Binding-site contacts:
Ligand atom C18 contacts residue ASP36 of chain 2.A at 3.1 Å.
Ligand atom C12 contacts residue ASP216 of chain 2.A at 3.2 Å.
Ligand atom C15 contacts residue ASP216 of chain 2.A at 3.5 Å.
Ligand atom C10 contacts residue PHE243 of chain 4.A at 3.4 Å (hydrophobic).
Ligand atom C9 contacts residue THR219 of chain 2.A at 3.6 Å.
Ligand atom C6 contacts residue TYR194 of chain 2.A at 3.5 Å (hydrophobic).
Ligand atom C15 contacts residue ASP36 of chain 2.A at 3.3 Å.
Ligand atom C20 contacts residue ILE125 of chain 2.A at 3.5 Å (hydrophobic).
Ligand atom N1 contacts residue PRO297 of chain 1.A at 2.7 Å (h-bond).
Ligand atom C29 contacts residue PRO297 of chain 1.A at 3.4 Å (hydrophobic).
Ligand atom C27 contacts residue LEU133 of chain 2.A at 3.7 Å (hydrophobic).
Ligand atom N3 contacts residue GLY38 of chain 2.A at 3.2 Å (h-bond).
Ligand atom C22 contacts residue PHE113 of chain 2.A at 3.6 Å (hydrophobic).
Ligand atom O14 contacts residue ASP36 of chain 2.A at 2.6 Å (salt-bridge).
Ligand atom O2 contacts residue VAL80 of chain 2.A at 3.0 Å (h-bond).
Ligand atom O2 contacts residue TYR79 of chain 2.A at 3.1 Å.
Ligand atom C26 contacts residue GLY38 of chain 2.A at 3.3 Å.
Ligand atom C25 contacts residue VAL80 of chain 2.A at 3.6 Å (hydrophobic).
Ligand atom C3 contacts residue THR219 of chain 2.A at 3.5 Å.
Ligand atom O14 contacts residue ASP216 of chain 2.A at 2.5 Å (salt-bridge).
Ligand atom N1 contacts residue ASN78 of chain 2.A at 3.4 Å (h-bond).
Ligand atom C12 contacts residue GLY38 of chain 2.A at 3.5 Å.
Ligand atom C30 contacts residue ASN78 of chain 2.A at 3.4 Å.
Ligand atom C10 contacts residue THR219 of chain 2.A at 3.6 Å.
Ligand atom C21 contacts residue PHE113 of chain 2.A at 3.6 Å (hydrophobic).
Ligand atom C9 contacts residue PHE243 of chain 4.A at 3.6 Å (hydrophobic).
Ligand atom C34 contacts residue VAL80 of chain 2.A at 3.6 Å (hydrophobic).
Ligand atom C34 contacts residue SER81 of chain 2.A at 3.1 Å.
Ligand atom C2 contacts residue PRO242 of chain 4.A at 3.3 Å (hydrophobic).
Ligand atom O26 contacts residue VAL80 of chain 2.A at 3.2 Å.
Ligand atom O1 contacts residue THR219 of chain 2.A at 3.7 Å.
Ligand atom O26 contacts residue SER81 of chain 2.A at 3.0 Å (h-bond).
Ligand atom C15 contacts residue GLY38 of chain 2.A at 3.5 Å.
Ligand atom O1 contacts residue GLY218 of chain 2.A at 3.6 Å.
Ligand atom C28 contacts residue PRO297 of chain 1.A at 3.5 Å (hydrophobic).
Ligand atom C20 contacts residue TYR79 of chain 2.A at 3.3 Å (hydrophobic).
Ligand atom C14 contacts residue SER220 of chain 2.A at 3.6 Å.
Ligand atom C21 contacts residue SER81 of chain 2.A at 3.7 Å.
Ligand atom C21 contacts residue ILE125 of chain 2.A at 3.4 Å (hydrophobic).
Ligand atom C25 contacts residue SER81 of chain 2.A at 3.4 Å.

A protein and the small-molecule ligand that binds it are described below.
Small molecule (SMILES): Cc1cccc(C)c1OCC(=O)N[C@@H](Cc1ccccc1)[C@@H](O)C[C@H](CC(C)C)NC(=O)c1cccc(N)c1

Sequence of chain 4.A:
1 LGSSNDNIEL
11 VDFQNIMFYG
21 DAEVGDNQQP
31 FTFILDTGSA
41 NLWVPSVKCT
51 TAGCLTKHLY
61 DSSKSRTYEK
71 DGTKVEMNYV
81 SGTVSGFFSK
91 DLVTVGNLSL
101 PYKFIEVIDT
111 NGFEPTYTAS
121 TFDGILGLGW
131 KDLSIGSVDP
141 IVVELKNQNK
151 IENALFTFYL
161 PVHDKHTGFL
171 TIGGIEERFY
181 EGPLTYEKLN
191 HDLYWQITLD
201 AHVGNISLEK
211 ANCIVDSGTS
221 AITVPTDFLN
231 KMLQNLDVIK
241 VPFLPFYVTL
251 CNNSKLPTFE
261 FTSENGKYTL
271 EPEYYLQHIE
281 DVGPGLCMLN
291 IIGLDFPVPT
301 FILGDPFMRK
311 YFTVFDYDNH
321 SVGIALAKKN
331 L

Sequence of chain 1.A:
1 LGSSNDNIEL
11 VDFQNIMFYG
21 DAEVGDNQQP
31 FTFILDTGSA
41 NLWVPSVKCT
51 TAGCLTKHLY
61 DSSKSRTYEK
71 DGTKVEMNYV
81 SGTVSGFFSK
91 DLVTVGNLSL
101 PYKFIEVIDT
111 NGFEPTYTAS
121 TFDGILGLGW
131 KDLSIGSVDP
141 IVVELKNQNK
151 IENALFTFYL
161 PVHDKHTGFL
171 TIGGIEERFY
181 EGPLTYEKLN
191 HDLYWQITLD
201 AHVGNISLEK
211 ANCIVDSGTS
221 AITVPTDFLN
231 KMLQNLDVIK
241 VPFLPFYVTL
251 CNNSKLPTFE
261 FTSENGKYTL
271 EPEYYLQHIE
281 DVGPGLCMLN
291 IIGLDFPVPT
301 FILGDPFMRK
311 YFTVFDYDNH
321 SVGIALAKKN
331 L

Sequence of chain 2.A:
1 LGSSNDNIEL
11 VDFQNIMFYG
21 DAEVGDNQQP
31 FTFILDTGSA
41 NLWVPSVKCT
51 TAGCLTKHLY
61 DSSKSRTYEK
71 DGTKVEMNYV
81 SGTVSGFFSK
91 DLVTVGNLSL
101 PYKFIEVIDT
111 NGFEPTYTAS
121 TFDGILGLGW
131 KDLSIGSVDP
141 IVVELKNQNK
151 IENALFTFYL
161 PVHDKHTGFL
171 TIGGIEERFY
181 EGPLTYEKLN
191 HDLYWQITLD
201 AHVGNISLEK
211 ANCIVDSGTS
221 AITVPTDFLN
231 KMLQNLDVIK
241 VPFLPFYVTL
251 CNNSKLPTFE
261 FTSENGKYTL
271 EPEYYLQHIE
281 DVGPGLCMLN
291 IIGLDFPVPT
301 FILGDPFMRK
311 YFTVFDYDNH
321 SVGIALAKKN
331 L